Sequence of chain 1.A:
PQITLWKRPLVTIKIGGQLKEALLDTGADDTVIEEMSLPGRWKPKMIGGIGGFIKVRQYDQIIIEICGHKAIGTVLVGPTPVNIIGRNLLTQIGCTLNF

Sequence of chain 1.B:
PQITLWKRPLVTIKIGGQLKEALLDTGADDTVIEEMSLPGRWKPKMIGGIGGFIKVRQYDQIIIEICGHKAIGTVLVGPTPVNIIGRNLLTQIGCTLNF

Binding-site contacts:
Ligand atom O15 contacts residue ASP25 of chain 1.B at 2.8 Å (salt-bridge).
Ligand atom C1 contacts residue 5261 of chain 1.F at 1.0 Å.
Ligand atom O20 contacts residue 5261 of chain 1.F at 0.9 Å (h-bond).
Ligand atom C8 contacts residue 5261 of chain 1.F at 2.0 Å.
Ligand atom C6 contacts residue 5261 of chain 1.F at 0.5 Å.
Ligand atom C22 contacts residue 5261 of chain 1.F at 0.6 Å.
Ligand atom C7 contacts residue 5261 of chain 1.F at 1.9 Å.
Ligand atom O37 contacts residue 5261 of chain 1.F at 0.9 Å.
Ligand atom C31 contacts residue 5261 of chain 1.F at 0.7 Å.
Ligand atom N17 contacts residue 5261 of chain 1.F at 1.1 Å (h-bond).
Ligand atom F33 contacts residue 5261 of chain 1.F at 1.8 Å.
Ligand atom O15 contacts residue ASP25 of chain 1.A at 2.6 Å (salt-bridge).
Ligand atom S11 contacts residue 5261 of chain 1.F at 0.8 Å (h-bond).
Ligand atom C14 contacts residue 5261 of chain 1.F at 1.1 Å.
Ligand atom C25 contacts residue 5261 of chain 1.F at 1.0 Å.
Ligand atom C3 contacts residue 5261 of chain 1.F at 1.4 Å.
Ligand atom C12 contacts residue 5261 of chain 1.F at 1.2 Å.
Ligand atom C13 contacts residue 5261 of chain 1.F at 0.7 Å.
Ligand atom O27 contacts residue 5261 of chain 1.F at 2.2 Å (h-bond).
Ligand atom C34 contacts residue 5261 of chain 1.F at 1.0 Å.
Ligand atom C35 contacts residue 5261 of chain 1.F at 0.7 Å.
Ligand atom C26 contacts residue 5261 of chain 1.F at 0.6 Å.
Ligand atom C29 contacts residue 5261 of chain 1.F at 1.3 Å.
Ligand atom O15 contacts residue 5261 of chain 1.F at 1.6 Å (h-bond).
Ligand atom C30 contacts residue 5261 of chain 1.F at 1.3 Å.
Ligand atom C38 contacts residue 5261 of chain 1.F at 0.9 Å.
Ligand atom C5 contacts residue 5261 of chain 1.F at 0.9 Å.
Ligand atom C32 contacts residue 5261 of chain 1.F at 0.3 Å.
Ligand atom C4 contacts residue 5261 of chain 1.F at 0.7 Å.
Ligand atom C36 contacts residue 5261 of chain 1.F at 0.4 Å.
Ligand atom C9 contacts residue 5261 of chain 1.F at 1.1 Å.
Ligand atom O19 contacts residue 5261 of chain 1.F at 0.6 Å.
Ligand atom O28 contacts residue 5261 of chain 1.F at 1.0 Å (h-bond).
Ligand atom C16 contacts residue 5261 of chain 1.F at 1.9 Å.
Ligand atom C18 contacts residue 5261 of chain 1.F at 1.4 Å.
Ligand atom C2 contacts residue 5261 of chain 1.F at 0.7 Å.
Ligand atom C23 contacts residue 5261 of chain 1.F at 0.8 Å.
Ligand atom C21 contacts residue 5261 of chain 1.F at 1.3 Å.
Ligand atom C24 contacts residue 5261 of chain 1.F at 1.1 Å.
Ligand atom N10 contacts residue 5261 of chain 1.F at 1.2 Å (h-bond).

The protein below binds the small molecule below.
Small molecule (SMILES): CC(C)(C)[C@@H]1Cc2cc(F)ccc2S(=O)(=O)N(C[C@@H](O)[C@H](Cc2ccccc2)NC(=O)O[C@H]2CCOC2)C1